This small molecule binds to this protein.
Small molecule (SMILES): CC(=O)N[C@H]1[C@H](O[C@H]2[C@H](O)[C@@H](NC(C)=O)CO[C@@H]2CO)O[C@H](CO)[C@@H](O[C@@H]2O[C@H](CO[C@H]3O[C@H](CO)[C@@H](O)[C@H](O)[C@@H]3O)[C@@H](O)[C@H](O[C@H]3O[C@H](CO)[C@@H](O)[C@H](O)[C@@H]3O)[C@@H]2O)[C@@H]1O

Sequence of chain 1.A:
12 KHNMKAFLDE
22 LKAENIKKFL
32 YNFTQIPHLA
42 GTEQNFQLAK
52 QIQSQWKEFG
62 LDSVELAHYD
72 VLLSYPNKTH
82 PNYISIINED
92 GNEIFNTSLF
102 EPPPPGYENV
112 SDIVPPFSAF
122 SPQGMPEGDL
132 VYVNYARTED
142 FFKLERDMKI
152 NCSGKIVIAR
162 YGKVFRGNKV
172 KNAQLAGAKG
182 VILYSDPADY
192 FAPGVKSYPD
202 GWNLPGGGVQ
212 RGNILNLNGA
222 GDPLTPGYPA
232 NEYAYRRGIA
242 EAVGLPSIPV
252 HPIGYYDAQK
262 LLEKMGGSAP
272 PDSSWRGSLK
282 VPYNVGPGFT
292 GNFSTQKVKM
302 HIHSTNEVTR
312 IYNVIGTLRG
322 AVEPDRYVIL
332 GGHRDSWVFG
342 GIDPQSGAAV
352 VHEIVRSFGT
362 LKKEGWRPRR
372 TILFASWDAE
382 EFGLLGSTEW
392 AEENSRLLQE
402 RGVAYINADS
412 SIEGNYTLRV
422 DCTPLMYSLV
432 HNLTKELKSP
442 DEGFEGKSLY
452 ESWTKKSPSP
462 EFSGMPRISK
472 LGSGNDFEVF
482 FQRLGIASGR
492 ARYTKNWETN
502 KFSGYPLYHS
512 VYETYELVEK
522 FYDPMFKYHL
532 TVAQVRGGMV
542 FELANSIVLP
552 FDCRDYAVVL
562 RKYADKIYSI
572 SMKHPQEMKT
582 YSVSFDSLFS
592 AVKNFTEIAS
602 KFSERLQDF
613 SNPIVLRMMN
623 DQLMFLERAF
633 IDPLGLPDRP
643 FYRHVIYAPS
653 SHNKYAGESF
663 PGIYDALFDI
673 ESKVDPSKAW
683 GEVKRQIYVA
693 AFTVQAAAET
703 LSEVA

Sequence of chain 2.A:
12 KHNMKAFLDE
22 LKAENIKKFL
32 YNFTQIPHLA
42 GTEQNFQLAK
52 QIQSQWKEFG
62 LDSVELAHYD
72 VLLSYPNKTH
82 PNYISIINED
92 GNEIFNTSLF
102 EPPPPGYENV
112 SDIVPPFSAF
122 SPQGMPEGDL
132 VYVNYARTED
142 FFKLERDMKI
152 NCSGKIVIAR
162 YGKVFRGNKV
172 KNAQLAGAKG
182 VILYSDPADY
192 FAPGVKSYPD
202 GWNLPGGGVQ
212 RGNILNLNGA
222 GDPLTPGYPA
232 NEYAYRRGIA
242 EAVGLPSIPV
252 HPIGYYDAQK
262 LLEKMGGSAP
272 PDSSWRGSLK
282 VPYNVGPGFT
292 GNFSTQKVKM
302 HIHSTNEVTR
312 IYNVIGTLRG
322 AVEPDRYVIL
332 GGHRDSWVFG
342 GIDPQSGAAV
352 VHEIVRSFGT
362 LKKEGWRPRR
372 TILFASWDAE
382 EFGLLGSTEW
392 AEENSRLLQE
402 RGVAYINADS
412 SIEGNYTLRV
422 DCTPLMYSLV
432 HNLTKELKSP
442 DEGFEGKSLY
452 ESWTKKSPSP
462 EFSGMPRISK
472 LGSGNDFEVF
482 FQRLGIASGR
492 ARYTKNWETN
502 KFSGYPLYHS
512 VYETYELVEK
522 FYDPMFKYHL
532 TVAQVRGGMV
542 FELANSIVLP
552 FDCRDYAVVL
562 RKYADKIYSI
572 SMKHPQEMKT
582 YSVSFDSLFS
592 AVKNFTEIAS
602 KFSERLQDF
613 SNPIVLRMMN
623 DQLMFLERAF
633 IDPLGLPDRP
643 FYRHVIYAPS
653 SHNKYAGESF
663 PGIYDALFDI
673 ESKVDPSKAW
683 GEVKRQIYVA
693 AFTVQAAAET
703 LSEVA

Binding-site contacts:
Ligand atom C2 contacts residue GLN697 of chain 2.A at 3.7 Å.
Ligand atom C3 contacts residue ARG311 of chain 1.A at 3.7 Å.
Ligand atom O6 contacts residue HIS69 of chain 1.A at 3.8 Å.
Ligand atom C1 contacts residue ASN595 of chain 2.A at 1.4 Å.
Ligand atom O5 contacts residue HIS69 of chain 1.A at 3.6 Å.
Ligand atom C7 contacts residue GLN697 of chain 2.A at 3.4 Å.
Ligand atom C1 contacts residue GLN697 of chain 2.A at 3.9 Å.
Ligand atom C7 contacts residue ASN595 of chain 2.A at 3.8 Å.
Ligand atom N2 contacts residue SER591 of chain 2.A at 2.9 Å (h-bond).
Ligand atom C2 contacts residue GLU233 of chain 1.A at 3.4 Å.
Ligand atom C6 contacts residue LEU67 of chain 1.A at 3.0 Å (hydrophobic).
Ligand atom C4 contacts residue GLU233 of chain 1.A at 3.5 Å.
Ligand atom O7 contacts residue GLN697 of chain 2.A at 3.3 Å (h-bond).
Ligand atom C3 contacts residue ARG311 of chain 1.A at 3.7 Å.
Ligand atom N2 contacts residue ASN595 of chain 2.A at 2.9 Å (h-bond).
Ligand atom C4 contacts residue ARG311 of chain 1.A at 3.5 Å.
Ligand atom C2 contacts residue SER591 of chain 2.A at 3.6 Å.
Ligand atom C2 contacts residue ASN595 of chain 2.A at 2.4 Å.
Ligand atom O6 contacts residue GLU233 of chain 1.A at 3.4 Å.
Ligand atom O3 contacts residue GLU233 of chain 1.A at 3.7 Å.
Ligand atom O4 contacts residue GLU233 of chain 1.A at 2.6 Å (salt-bridge).
Ligand atom C5 contacts residue ASN595 of chain 2.A at 3.6 Å.
Ligand atom C5 contacts residue GLU233 of chain 1.A at 3.6 Å.
Ligand atom C6 contacts residue EDO1 of chain 1.N at 3.3 Å.
Ligand atom O4 contacts residue ARG311 of chain 1.A at 3.8 Å.
Ligand atom C3 contacts residue ASN595 of chain 2.A at 3.7 Å.
Ligand atom C2 contacts residue ARG311 of chain 1.A at 3.8 Å.
Ligand atom O5 contacts residue ASN595 of chain 2.A at 2.2 Å (h-bond).
Ligand atom O2 contacts residue EDO1 of chain 1.N at 3.3 Å.
Ligand atom O2 contacts residue GLU233 of chain 1.A at 2.5 Å (salt-bridge).
Ligand atom O5 contacts residue EDO1 of chain 1.N at 3.4 Å.
Ligand atom O2 contacts residue HIS69 of chain 1.A at 3.1 Å (h-bond).
Ligand atom O3 contacts residue ARG311 of chain 1.A at 3.0 Å (salt-bridge).
Ligand atom C8 contacts residue TYR234 of chain 1.A at 3.7 Å (hydrophobic).
Ligand atom C1 contacts residue SER591 of chain 2.A at 3.6 Å.
Ligand atom C8 contacts residue SER588 of chain 2.A at 3.5 Å.
Ligand atom O6 contacts residue LEU67 of chain 1.A at 2.8 Å (h-bond).
Ligand atom O2 contacts residue ARG311 of chain 1.A at 3.5 Å (salt-bridge).
Ligand atom N2 contacts residue GLN697 of chain 2.A at 3.5 Å (h-bond).
Ligand atom C8 contacts residue ALA592 of chain 2.A at 3.8 Å (hydrophobic).